The small molecule below binds the protein below.
Small molecule (SMILES): CC(=O)N[C@@H]1[C@@H](O)[C@H](O)[C@@H](CO)O[C@H]1O

Sequence of chain 1.A:
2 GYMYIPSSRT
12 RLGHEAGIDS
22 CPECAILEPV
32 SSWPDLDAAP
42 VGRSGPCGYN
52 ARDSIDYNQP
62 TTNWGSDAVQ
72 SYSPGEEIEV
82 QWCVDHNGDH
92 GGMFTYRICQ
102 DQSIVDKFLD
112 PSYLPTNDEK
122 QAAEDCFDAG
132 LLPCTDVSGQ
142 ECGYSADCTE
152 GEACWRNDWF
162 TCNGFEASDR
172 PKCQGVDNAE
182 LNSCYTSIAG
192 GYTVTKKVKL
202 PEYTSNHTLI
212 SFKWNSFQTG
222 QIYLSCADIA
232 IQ

Binding-site contacts:
Ligand atom C8 contacts residue SER206 of chain 1.A at 3.7 Å.
Ligand atom N2 contacts residue ASN207 of chain 1.A at 2.9 Å (h-bond).
Ligand atom C8 contacts residue THR205 of chain 1.A at 3.6 Å.
Ligand atom C4 contacts residue ASN207 of chain 1.A at 4.2 Å.
Ligand atom C3 contacts residue ASN207 of chain 1.A at 3.8 Å.
Ligand atom C1 contacts residue ASN207 of chain 1.A at 1.5 Å.
Ligand atom C7 contacts residue ASN207 of chain 1.A at 3.5 Å.
Ligand atom C5 contacts residue ASN207 of chain 1.A at 3.6 Å.
Ligand atom O5 contacts residue ASN207 of chain 1.A at 2.3 Å (h-bond).
Ligand atom C8 contacts residue ASN207 of chain 1.A at 3.9 Å.
Ligand atom O7 contacts residue ASN207 of chain 1.A at 3.7 Å.
Ligand atom C2 contacts residue ASN207 of chain 1.A at 2.5 Å.